Binding-site contacts:
Ligand atom O4 contacts residue ASP208 of chain 1.B at 2.8 Å (salt-bridge).
Ligand atom C2 contacts residue LEU99 of chain 1.B at 4.4 Å (hydrophobic).
Ligand atom O4 contacts residue ASN14 of chain 1.B at 3.0 Å (h-bond).
Ligand atom C1 contacts residue LEU99 of chain 1.B at 3.8 Å (hydrophobic).
Ligand atom C3 contacts residue ASN14 of chain 1.B at 4.3 Å.
Ligand atom C6 contacts residue TYR12 of chain 1.B at 3.7 Å (hydrophobic).
Ligand atom C4 contacts residue ARG228 of chain 1.B at 3.7 Å.
Ligand atom C7 contacts residue LEU99 of chain 1.B at 3.8 Å (hydrophobic).
Ligand atom O3 contacts residue GLY227 of chain 1.B at 3.4 Å.
Ligand atom C6 contacts residue LEU99 of chain 1.B at 3.9 Å (hydrophobic).
Ligand atom C6 contacts residue ALA207 of chain 1.B at 3.8 Å (hydrophobic).
Ligand atom O6 contacts residue LEU99 of chain 1.B at 3.0 Å (h-bond).
Ligand atom O5 contacts residue TYR100 of chain 1.B at 4.3 Å.
Ligand atom O2 contacts residue GLY98 of chain 1.B at 3.4 Å.
Ligand atom C4 contacts residue GLY98 of chain 1.B at 4.5 Å.
Ligand atom C5 contacts residue TYR12 of chain 1.B at 4.1 Å (hydrophobic).
Ligand atom C3 contacts residue GLY227 of chain 1.B at 4.1 Å.
Ligand atom C6 contacts residue TYR100 of chain 1.B at 3.8 Å (hydrophobic).
Ligand atom O6 contacts residue GLY98 of chain 1.B at 3.4 Å.
Ligand atom C4 contacts residue ASN14 of chain 1.B at 4.1 Å.
Ligand atom O4 contacts residue GLY227 of chain 1.B at 4.0 Å.
Ligand atom O6 contacts residue ASP208 of chain 1.B at 2.8 Å (salt-bridge).
Ligand atom O3 contacts residue THR226 of chain 1.B at 4.3 Å.
Ligand atom O1 contacts residue LEU99 of chain 1.B at 4.5 Å.
Ligand atom C6 contacts residue ASP208 of chain 1.B at 3.5 Å.
Ligand atom C5 contacts residue ASP208 of chain 1.B at 4.2 Å.
Ligand atom C5 contacts residue LEU99 of chain 1.B at 4.0 Å (hydrophobic).
Ligand atom O5 contacts residue GLY98 of chain 1.B at 4.0 Å.
Ligand atom O6 contacts residue TYR100 of chain 1.B at 3.0 Å (h-bond).
Ligand atom O6 contacts residue ALA207 of chain 1.B at 3.4 Å.
Ligand atom C4 contacts residue GLY227 of chain 1.B at 3.8 Å.
Ligand atom O4 contacts residue TYR12 of chain 1.B at 3.9 Å.
Ligand atom C3 contacts residue ARG228 of chain 1.B at 3.8 Å.
Ligand atom O5 contacts residue LEU99 of chain 1.B at 3.0 Å (h-bond).
Ligand atom O2 contacts residue GLY227 of chain 1.B at 3.7 Å.
Ligand atom O4 contacts residue ARG228 of chain 1.B at 3.3 Å (salt-bridge).
Ligand atom O2 contacts residue LEU99 of chain 1.B at 3.8 Å.
Ligand atom C4 contacts residue ASP208 of chain 1.B at 3.5 Å.
Ligand atom O3 contacts residue ARG228 of chain 1.B at 2.8 Å (salt-bridge).

This small molecule binds to this protein.
Small molecule (SMILES): CO[C@H]1O[C@H](CO)[C@@H](O)[C@H](O)[C@@H]1O

Sequence of chain 1.B:
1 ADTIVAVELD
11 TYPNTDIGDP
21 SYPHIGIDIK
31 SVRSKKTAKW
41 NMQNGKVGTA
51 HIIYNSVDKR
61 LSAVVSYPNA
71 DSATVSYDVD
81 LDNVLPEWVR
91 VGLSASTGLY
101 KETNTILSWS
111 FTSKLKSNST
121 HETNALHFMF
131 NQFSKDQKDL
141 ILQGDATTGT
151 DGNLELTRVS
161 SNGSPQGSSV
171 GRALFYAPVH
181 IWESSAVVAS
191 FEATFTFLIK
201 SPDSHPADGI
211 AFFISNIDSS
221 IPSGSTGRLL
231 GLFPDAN